The small molecule below binds the protein below.
Small molecule (SMILES): CC(=O)N[C@@H]1[C@@H](O)[C@H](O)[C@@H](CO)O[C@H]1O

Sequence of chain 1.A:
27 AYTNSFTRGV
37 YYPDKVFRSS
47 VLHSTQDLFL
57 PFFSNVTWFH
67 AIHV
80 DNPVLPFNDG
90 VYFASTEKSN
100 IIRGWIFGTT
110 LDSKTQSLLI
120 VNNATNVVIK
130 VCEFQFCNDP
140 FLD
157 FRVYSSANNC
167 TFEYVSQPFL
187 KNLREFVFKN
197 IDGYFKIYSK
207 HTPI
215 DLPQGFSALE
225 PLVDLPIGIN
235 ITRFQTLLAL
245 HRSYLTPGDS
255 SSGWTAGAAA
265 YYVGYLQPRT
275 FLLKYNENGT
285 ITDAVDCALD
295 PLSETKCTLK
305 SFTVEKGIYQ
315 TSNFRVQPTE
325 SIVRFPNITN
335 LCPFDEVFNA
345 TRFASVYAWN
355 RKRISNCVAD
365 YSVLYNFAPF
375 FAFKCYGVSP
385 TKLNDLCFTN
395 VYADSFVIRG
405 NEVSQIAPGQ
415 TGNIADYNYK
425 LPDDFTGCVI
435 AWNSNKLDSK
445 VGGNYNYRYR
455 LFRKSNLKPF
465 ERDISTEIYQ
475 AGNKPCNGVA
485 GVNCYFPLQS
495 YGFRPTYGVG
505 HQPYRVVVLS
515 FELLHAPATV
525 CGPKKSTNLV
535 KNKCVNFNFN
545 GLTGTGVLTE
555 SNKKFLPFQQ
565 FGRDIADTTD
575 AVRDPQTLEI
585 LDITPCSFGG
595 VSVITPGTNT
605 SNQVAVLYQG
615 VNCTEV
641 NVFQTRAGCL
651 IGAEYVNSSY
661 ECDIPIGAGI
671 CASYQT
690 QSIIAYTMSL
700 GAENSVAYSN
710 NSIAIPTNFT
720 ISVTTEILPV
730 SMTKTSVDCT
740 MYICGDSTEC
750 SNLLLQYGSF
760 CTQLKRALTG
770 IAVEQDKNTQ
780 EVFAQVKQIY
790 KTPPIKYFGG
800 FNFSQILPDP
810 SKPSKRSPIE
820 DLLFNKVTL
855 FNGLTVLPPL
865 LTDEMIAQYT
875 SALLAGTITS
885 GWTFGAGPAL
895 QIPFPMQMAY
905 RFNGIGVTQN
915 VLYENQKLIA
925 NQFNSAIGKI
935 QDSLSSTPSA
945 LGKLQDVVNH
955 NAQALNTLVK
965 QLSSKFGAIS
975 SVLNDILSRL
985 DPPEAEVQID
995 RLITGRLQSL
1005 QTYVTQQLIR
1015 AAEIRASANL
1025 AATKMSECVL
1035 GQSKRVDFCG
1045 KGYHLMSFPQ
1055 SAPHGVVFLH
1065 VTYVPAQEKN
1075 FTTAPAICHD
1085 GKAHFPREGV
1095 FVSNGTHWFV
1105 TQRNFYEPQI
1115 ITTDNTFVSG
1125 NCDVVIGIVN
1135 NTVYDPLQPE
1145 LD

Binding-site contacts:
Ligand atom O7 contacts residue ASN1074 of chain 1.A at 3.4 Å (h-bond).
Ligand atom O5 contacts residue ASN1074 of chain 1.A at 3.5 Å (h-bond).
Ligand atom C7 contacts residue ASN1074 of chain 1.A at 3.8 Å.
Ligand atom C1 contacts residue ALA706 of chain 1.A at 4.1 Å (hydrophobic).
Ligand atom C1 contacts residue ASN1074 of chain 1.A at 3.2 Å.
Ligand atom C1 contacts residue GLN895 of chain 1.B at 4.2 Å.
Ligand atom N2 contacts residue ASN1074 of chain 1.A at 3.8 Å.
Ligand atom C2 contacts residue ASN1074 of chain 1.A at 3.3 Å.
Ligand atom C5 contacts residue ALA706 of chain 1.A at 4.1 Å (hydrophobic).
Ligand atom O5 contacts residue ALA706 of chain 1.A at 4.1 Å.

Sequence of chain 1.B:
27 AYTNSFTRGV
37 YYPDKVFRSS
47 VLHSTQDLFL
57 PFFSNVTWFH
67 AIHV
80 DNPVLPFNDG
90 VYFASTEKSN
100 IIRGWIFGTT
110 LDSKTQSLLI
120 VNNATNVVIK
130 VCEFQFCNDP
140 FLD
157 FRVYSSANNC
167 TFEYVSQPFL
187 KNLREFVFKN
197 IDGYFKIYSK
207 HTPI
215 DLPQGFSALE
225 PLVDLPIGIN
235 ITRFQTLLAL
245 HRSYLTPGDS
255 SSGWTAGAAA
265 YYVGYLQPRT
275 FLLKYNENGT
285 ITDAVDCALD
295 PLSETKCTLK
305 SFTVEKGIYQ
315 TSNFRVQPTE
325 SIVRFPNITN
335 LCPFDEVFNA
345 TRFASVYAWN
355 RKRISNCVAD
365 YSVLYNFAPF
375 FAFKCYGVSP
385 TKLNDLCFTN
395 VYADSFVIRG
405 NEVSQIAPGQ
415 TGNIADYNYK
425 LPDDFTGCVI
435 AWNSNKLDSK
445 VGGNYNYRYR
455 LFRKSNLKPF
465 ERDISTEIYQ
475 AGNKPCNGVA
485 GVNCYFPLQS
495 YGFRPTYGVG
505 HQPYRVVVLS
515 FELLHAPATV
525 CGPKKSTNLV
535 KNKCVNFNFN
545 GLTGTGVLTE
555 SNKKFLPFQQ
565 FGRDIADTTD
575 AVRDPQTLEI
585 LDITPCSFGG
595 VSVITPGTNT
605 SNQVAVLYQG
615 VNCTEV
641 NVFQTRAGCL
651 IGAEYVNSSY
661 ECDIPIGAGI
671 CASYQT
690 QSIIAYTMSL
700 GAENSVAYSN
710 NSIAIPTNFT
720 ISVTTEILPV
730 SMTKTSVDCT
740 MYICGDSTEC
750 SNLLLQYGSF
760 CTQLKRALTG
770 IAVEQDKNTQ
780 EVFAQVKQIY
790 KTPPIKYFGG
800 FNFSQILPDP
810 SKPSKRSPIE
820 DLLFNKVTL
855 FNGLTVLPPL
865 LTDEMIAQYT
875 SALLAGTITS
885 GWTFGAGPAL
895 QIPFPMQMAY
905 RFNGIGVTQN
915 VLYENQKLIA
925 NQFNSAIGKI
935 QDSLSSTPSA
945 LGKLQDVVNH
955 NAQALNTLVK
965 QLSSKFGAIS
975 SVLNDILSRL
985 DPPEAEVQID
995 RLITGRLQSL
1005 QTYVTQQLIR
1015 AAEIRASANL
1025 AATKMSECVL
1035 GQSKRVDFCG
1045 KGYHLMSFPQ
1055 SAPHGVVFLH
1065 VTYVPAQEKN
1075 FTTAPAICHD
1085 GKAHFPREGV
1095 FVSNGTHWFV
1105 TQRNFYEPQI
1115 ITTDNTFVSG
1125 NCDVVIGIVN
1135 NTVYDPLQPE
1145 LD